Binding-site contacts:
Ligand atom N18 contacts residue GLN193 of chain 1.B at 2.9 Å (h-bond).
Ligand atom N03 contacts residue Y8V1 of chain 1.H at 0.0 Å (h-bond).
Ligand atom C19 contacts residue Y8V1 of chain 1.H at 0.1 Å.
Ligand atom C06 contacts residue Y8V1 of chain 1.H at 0.0 Å.
Ligand atom C08 contacts residue Y8V1 of chain 1.H at 0.1 Å.
Ligand atom C08 contacts residue CYS149 of chain 1.B at 2.8 Å (hydrophobic).
Ligand atom O20 contacts residue Y8V1 of chain 1.H at 0.0 Å (h-bond).
Ligand atom C02 contacts residue Y8V1 of chain 1.H at 0.0 Å.
Ligand atom O10 contacts residue HIS45 of chain 1.B at 3.0 Å (h-bond).
Ligand atom C14 contacts residue Y8V1 of chain 1.H at 0.1 Å.
Ligand atom C07 contacts residue Y8V1 of chain 1.H at 0.1 Å.
Ligand atom O01 contacts residue HIS167 of chain 1.B at 2.9 Å (h-bond).
Ligand atom C21 contacts residue Y8V1 of chain 1.H at 0.1 Å.
Ligand atom C09 contacts residue Y8V1 of chain 1.H at 0.2 Å.
Ligand atom O10 contacts residue CYS149 of chain 1.B at 2.6 Å (h-bond).
Ligand atom C29 contacts residue Y8V1 of chain 1.H at 0.2 Å.
Ligand atom C26 contacts residue Y8V1 of chain 1.H at 0.1 Å.
Ligand atom O01 contacts residue Y8V1 of chain 1.H at 0.0 Å (h-bond).
Ligand atom N11 contacts residue CYS149 of chain 1.B at 2.9 Å (h-bond).
Ligand atom C25 contacts residue Y8V1 of chain 1.H at 0.2 Å.
Ligand atom O32 contacts residue Y8V1 of chain 1.H at 0.1 Å (h-bond).
Ligand atom C12 contacts residue Y8V1 of chain 1.H at 0.1 Å.
Ligand atom C09 contacts residue CYS149 of chain 1.B at 1.8 Å (hydrophobic).
Ligand atom C15 contacts residue Y8V1 of chain 1.H at 0.1 Å.
Ligand atom C30 contacts residue Y8V1 of chain 1.H at 0.2 Å.
Ligand atom O31 contacts residue GLU170 of chain 1.B at 2.9 Å (salt-bridge).
Ligand atom C24 contacts residue Y8V1 of chain 1.H at 0.2 Å.
Ligand atom N18 contacts residue Y8V1 of chain 1.H at 0.1 Å (h-bond).
Ligand atom O31 contacts residue Y8V1 of chain 1.H at 0.0 Å (h-bond).
Ligand atom C28 contacts residue Y8V1 of chain 1.H at 0.2 Å.
Ligand atom C04 contacts residue Y8V1 of chain 1.H at 0.0 Å.
Ligand atom C23 contacts residue Y8V1 of chain 1.H at 0.1 Å.
Ligand atom C27 contacts residue Y8V1 of chain 1.H at 0.1 Å.
Ligand atom C13 contacts residue Y8V1 of chain 1.H at 0.1 Å.
Ligand atom C16 contacts residue Y8V1 of chain 1.H at 0.1 Å.
Ligand atom C22 contacts residue Y8V1 of chain 1.H at 0.1 Å.
Ligand atom C17 contacts residue Y8V1 of chain 1.H at 0.1 Å.
Ligand atom O10 contacts residue Y8V1 of chain 1.H at 1.3 Å.
Ligand atom C05 contacts residue Y8V1 of chain 1.H at 0.0 Å.
Ligand atom N11 contacts residue Y8V1 of chain 1.H at 0.1 Å (h-bond).

A small-molecule ligand and the protein it binds are described below.
Small molecule (SMILES): CC(C)C[C@H](NC(=O)OC[C@@H]1C[C@H]2C=CC[C@H](C2)C1)C(=O)N[C@@H](C[C@@H]1CCNC1=O)C(O)S(=O)(=O)O

Sequence of chain 1.B:
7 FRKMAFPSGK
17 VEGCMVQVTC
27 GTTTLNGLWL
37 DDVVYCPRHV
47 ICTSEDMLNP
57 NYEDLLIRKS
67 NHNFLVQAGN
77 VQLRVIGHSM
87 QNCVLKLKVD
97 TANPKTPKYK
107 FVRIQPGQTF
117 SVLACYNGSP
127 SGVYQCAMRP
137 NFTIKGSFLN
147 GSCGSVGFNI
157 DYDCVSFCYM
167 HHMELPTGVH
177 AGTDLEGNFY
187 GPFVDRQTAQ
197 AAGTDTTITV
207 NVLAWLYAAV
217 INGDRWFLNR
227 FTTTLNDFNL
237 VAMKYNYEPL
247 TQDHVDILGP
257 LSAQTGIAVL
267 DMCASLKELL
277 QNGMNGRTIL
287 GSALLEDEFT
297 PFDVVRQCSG